Sequence of chain 2.A:
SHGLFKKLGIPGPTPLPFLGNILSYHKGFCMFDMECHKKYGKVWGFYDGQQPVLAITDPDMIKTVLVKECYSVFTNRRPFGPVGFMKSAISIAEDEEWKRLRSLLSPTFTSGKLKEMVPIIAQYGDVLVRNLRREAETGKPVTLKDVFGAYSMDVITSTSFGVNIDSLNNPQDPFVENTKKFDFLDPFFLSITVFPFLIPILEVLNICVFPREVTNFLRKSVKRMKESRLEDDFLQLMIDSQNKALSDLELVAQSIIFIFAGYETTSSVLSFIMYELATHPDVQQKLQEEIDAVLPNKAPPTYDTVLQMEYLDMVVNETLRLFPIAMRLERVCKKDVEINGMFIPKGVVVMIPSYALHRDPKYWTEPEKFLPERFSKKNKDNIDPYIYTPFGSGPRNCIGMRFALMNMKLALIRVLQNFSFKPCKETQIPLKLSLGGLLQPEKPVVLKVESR

This small molecule binds to this protein.
Small molecule (SMILES): CC(C)(C)OC(=O)N[C@@H](CSC[C@@H](Nc1ccccc1)C(=O)NCc1cccnc1)Cc1c[nH]c2ccccc12

Binding-site contacts:
Ligand atom C26 contacts residue ALA285 of chain 2.A at 3.9 Å (hydrophobic).
Ligand atom C19 contacts residue PHE193 of chain 2.A at 3.5 Å (hydrophobic).
Ligand atom C24 contacts residue PHE284 of chain 2.A at 3.5 Å (hydrophobic).
Ligand atom C16 contacts residue ILE281 of chain 2.A at 3.7 Å (hydrophobic).
Ligand atom C04 contacts residue PHE88 of chain 2.A at 3.6 Å (hydrophobic).
Ligand atom C17 contacts residue PHE221 of chain 2.A at 3.3 Å (hydrophobic).
Ligand atom N23 contacts residue PHE284 of chain 2.A at 3.3 Å.
Ligand atom C13 contacts residue ILE281 of chain 2.A at 3.8 Å (hydrophobic).
Ligand atom C03 contacts residue PHE195 of chain 2.A at 3.5 Å (hydrophobic).
Ligand atom C18 contacts residue PHE284 of chain 2.A at 3.5 Å (hydrophobic).
Ligand atom S11 contacts residue ILE100 of chain 2.A at 3.6 Å.
Ligand atom C01 contacts residue ARG86 of chain 2.A at 3.3 Å.
Ligand atom C28 contacts residue HEM1 of chain 2.B at 3.2 Å.
Ligand atom C21 contacts residue SER99 of chain 2.A at 3.4 Å.
Ligand atom C13 contacts residue SER99 of chain 2.A at 3.5 Å.
Ligand atom C39 contacts residue HEM1 of chain 2.B at 3.1 Å.
Ligand atom C10 contacts residue PHE88 of chain 2.A at 3.5 Å (hydrophobic).
Ligand atom C30 contacts residue PHE284 of chain 2.A at 3.5 Å (hydrophobic).
Ligand atom C39 contacts residue ARG85 of chain 2.A at 3.4 Å.
Ligand atom C38 contacts residue ARG85 of chain 2.A at 3.1 Å.
Ligand atom C18 contacts residue PHE221 of chain 2.A at 3.9 Å (hydrophobic).
Ligand atom O22 contacts residue SER99 of chain 2.A at 2.7 Å (h-bond).
Ligand atom C20 contacts residue PHE193 of chain 2.A at 3.8 Å (hydrophobic).
Ligand atom C16 contacts residue PHE284 of chain 2.A at 3.9 Å (hydrophobic).
Ligand atom C26 contacts residue HEM1 of chain 2.B at 3.0 Å.
Ligand atom C15 contacts residue PHE284 of chain 2.A at 3.6 Å (hydrophobic).
Ligand atom C12 contacts residue SER99 of chain 2.A at 3.2 Å.
Ligand atom C19 contacts residue PHE284 of chain 2.A at 3.6 Å (hydrophobic).
Ligand atom C25 contacts residue ALA285 of chain 2.A at 3.8 Å (hydrophobic).
Ligand atom C20 contacts residue PHE284 of chain 2.A at 3.5 Å (hydrophobic).
Ligand atom C38 contacts residue SER99 of chain 2.A at 3.6 Å.
Ligand atom C40 contacts residue HEM1 of chain 2.B at 3.3 Å.
Ligand atom C29 contacts residue THR289 of chain 2.A at 3.8 Å.
Ligand atom S11 contacts residue PHE88 of chain 2.A at 3.6 Å.
Ligand atom C24 contacts residue ALA285 of chain 2.A at 3.5 Å (hydrophobic).
Ligand atom N27 contacts residue HEM1 of chain 2.B at 2.3 Å.
Ligand atom C04 contacts residue PHE195 of chain 2.A at 3.5 Å (hydrophobic).
Ligand atom C01 contacts residue GLU354 of chain 2.A at 3.2 Å.
Ligand atom C17 contacts residue PHE284 of chain 2.A at 3.5 Å (hydrophobic).
Ligand atom C16 contacts residue PHE221 of chain 2.A at 3.6 Å (hydrophobic).